Sequence of chain 1.B:
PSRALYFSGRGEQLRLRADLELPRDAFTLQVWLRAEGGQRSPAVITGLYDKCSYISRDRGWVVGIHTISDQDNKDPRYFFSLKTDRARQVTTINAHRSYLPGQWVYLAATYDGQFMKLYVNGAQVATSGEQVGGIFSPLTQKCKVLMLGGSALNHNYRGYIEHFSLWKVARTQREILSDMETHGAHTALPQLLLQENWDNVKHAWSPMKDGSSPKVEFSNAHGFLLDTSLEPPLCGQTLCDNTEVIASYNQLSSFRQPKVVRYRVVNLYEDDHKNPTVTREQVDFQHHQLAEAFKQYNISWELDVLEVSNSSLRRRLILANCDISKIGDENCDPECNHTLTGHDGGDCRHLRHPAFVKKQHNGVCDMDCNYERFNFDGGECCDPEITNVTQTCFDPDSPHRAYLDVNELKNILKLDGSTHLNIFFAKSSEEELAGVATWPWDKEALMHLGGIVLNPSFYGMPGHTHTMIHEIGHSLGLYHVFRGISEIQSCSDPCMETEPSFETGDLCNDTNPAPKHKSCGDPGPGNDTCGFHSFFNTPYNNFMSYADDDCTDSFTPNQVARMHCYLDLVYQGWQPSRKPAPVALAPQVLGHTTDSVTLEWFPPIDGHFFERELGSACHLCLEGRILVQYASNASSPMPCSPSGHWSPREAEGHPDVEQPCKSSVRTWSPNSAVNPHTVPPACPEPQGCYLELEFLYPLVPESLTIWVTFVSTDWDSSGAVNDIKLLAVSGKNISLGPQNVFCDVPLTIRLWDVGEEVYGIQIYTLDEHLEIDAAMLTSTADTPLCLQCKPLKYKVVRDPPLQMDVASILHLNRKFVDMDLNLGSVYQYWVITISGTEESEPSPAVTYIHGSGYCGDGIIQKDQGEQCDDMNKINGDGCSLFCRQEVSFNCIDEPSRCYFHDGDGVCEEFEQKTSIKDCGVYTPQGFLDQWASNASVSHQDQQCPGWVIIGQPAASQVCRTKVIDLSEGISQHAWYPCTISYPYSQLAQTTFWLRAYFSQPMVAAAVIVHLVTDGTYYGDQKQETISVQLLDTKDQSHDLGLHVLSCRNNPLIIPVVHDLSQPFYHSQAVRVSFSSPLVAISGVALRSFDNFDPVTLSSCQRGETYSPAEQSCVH

Binding-site contacts:
Ligand atom O5 contacts residue GLU706 of chain 1.B at 4.3 Å.
Ligand atom C1 contacts residue GLU706 of chain 1.B at 4.4 Å.
Ligand atom C6 contacts residue SER647 of chain 1.B at 4.0 Å.
Ligand atom C1 contacts residue SER647 of chain 1.B at 4.3 Å.
Ligand atom O6 contacts residue SER647 of chain 1.B at 4.2 Å.
Ligand atom C5 contacts residue ASN645 of chain 1.B at 3.7 Å.
Ligand atom C4 contacts residue ASN645 of chain 1.B at 4.2 Å.
Ligand atom C1 contacts residue ASN645 of chain 1.B at 1.4 Å.
Ligand atom C5 contacts residue SER647 of chain 1.B at 4.0 Å.
Ligand atom N2 contacts residue ASN645 of chain 1.B at 2.9 Å (h-bond).
Ligand atom O5 contacts residue ASN645 of chain 1.B at 2.4 Å (h-bond).
Ligand atom C7 contacts residue ASN645 of chain 1.B at 3.2 Å.
Ligand atom O7 contacts residue GLU706 of chain 1.B at 4.5 Å.
Ligand atom C2 contacts residue ASN645 of chain 1.B at 2.5 Å.
Ligand atom O7 contacts residue ASN645 of chain 1.B at 3.2 Å (h-bond).
Ligand atom C3 contacts residue ASN645 of chain 1.B at 3.8 Å.
Ligand atom C8 contacts residue ASN645 of chain 1.B at 4.4 Å.
Ligand atom O5 contacts residue SER647 of chain 1.B at 3.7 Å.

The small molecule below binds the protein below.
Small molecule (SMILES): CC(=O)N[C@@H]1[C@@H](O)[C@H](O)[C@@H](CO)O[C@H]1O